This protein binds this small molecule.
Small molecule (SMILES): Cc1cc(CCCCCOc2ccc(C3=N[C@@H](C)CO3)cc2)on1

Binding-site contacts:
Ligand atom C5B contacts residue MET224 of chain 26.A at 3.2 Å (hydrophobic).
Ligand atom C4B contacts residue PHE186 of chain 26.A at 3.9 Å (hydrophobic).
Ligand atom CM1 contacts residue SER175 of chain 26.A at 3.9 Å.
Ligand atom C1B contacts residue VAL188 of chain 26.A at 3.7 Å (hydrophobic).
Ligand atom C3C contacts residue TYR128 of chain 26.A at 3.3 Å (hydrophobic).
Ligand atom O1A contacts residue PHE186 of chain 26.A at 3.2 Å.
Ligand atom C2C contacts residue TYR197 of chain 26.A at 3.8 Å (hydrophobic).
Ligand atom C4C contacts residue VAL191 of chain 26.A at 3.3 Å (hydrophobic).
Ligand atom C3 contacts residue ASN219 of chain 26.A at 3.9 Å.
Ligand atom CM1 contacts residue VAL176 of chain 26.A at 3.4 Å (hydrophobic).
Ligand atom C6B contacts residue TYR128 of chain 26.A at 3.4 Å (hydrophobic).
Ligand atom CM1 contacts residue LEU14 of chain 27.C at 3.3 Å (hydrophobic).
Ligand atom C5C contacts residue VAL191 of chain 26.A at 3.7 Å (hydrophobic).
Ligand atom C6B contacts residue MET224 of chain 26.A at 3.6 Å (hydrophobic).
Ligand atom C1C contacts residue LEU106 of chain 26.A at 3.6 Å (hydrophobic).
Ligand atom C2A contacts residue PHE186 of chain 26.A at 3.6 Å (hydrophobic).
Ligand atom C5A contacts residue PHE186 of chain 26.A at 3.7 Å (hydrophobic).
Ligand atom O1 contacts residue ASN219 of chain 26.A at 3.9 Å.
Ligand atom C4C contacts residue TYR197 of chain 26.A at 4.0 Å (hydrophobic).
Ligand atom N3A contacts residue ALA24 of chain 26.C at 3.9 Å.
Ligand atom CM1 contacts residue PRO174 of chain 26.A at 3.8 Å (hydrophobic).
Ligand atom C3B contacts residue TYR152 of chain 26.A at 3.6 Å (hydrophobic).
Ligand atom N2 contacts residue ASN219 of chain 26.A at 3.0 Å (h-bond).
Ligand atom C4 contacts residue TYR197 of chain 26.A at 3.9 Å (hydrophobic).
Ligand atom C5 contacts residue LEU106 of chain 26.A at 3.8 Å (hydrophobic).
Ligand atom C5A contacts residue VAL176 of chain 26.A at 3.8 Å (hydrophobic).
Ligand atom C2B contacts residue VAL188 of chain 26.A at 3.3 Å (hydrophobic).
Ligand atom C6B contacts residue ILE104 of chain 26.A at 3.6 Å (hydrophobic).
Ligand atom C5B contacts residue PHE186 of chain 26.A at 3.9 Å (hydrophobic).
Ligand atom C4 contacts residue PHE124 of chain 26.A at 3.9 Å (hydrophobic).
Ligand atom C4B contacts residue TYR152 of chain 26.A at 4.0 Å (hydrophobic).
Ligand atom C4 contacts residue LEU106 of chain 26.A at 3.6 Å (hydrophobic).
Ligand atom C1B contacts residue TYR128 of chain 26.A at 3.7 Å (hydrophobic).
Ligand atom N3A contacts residue PRO174 of chain 26.A at 3.9 Å.
Ligand atom C3B contacts residue VAL188 of chain 26.A at 3.5 Å (hydrophobic).
Ligand atom C2A contacts residue TYR152 of chain 26.A at 3.8 Å (hydrophobic).
Ligand atom O1B contacts residue TYR128 of chain 26.A at 3.4 Å (h-bond).
Ligand atom C1B contacts residue ILE104 of chain 26.A at 4.0 Å (hydrophobic).
Ligand atom C4A contacts residue PRO174 of chain 26.A at 3.4 Å (hydrophobic).
Ligand atom N3A contacts residue TYR152 of chain 26.A at 3.6 Å.

Sequence of chain 27.C:
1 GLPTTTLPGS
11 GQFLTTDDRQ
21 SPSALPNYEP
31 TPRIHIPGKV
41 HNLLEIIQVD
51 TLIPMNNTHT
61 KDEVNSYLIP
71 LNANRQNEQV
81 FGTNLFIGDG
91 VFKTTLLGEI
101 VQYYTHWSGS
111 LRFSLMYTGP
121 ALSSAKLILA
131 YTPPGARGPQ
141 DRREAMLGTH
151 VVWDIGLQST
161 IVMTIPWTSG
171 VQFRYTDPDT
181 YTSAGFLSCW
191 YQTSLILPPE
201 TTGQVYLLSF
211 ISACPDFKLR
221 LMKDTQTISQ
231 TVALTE

Sequence of chain 26.C:
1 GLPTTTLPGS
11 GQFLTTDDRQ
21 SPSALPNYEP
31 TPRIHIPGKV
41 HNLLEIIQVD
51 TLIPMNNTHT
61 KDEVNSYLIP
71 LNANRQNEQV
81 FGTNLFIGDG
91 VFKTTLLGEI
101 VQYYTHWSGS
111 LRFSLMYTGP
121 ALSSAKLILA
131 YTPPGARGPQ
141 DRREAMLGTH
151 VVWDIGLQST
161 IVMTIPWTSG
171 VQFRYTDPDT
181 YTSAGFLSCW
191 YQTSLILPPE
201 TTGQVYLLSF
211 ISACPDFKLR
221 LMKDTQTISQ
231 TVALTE

Sequence of chain 26.A:
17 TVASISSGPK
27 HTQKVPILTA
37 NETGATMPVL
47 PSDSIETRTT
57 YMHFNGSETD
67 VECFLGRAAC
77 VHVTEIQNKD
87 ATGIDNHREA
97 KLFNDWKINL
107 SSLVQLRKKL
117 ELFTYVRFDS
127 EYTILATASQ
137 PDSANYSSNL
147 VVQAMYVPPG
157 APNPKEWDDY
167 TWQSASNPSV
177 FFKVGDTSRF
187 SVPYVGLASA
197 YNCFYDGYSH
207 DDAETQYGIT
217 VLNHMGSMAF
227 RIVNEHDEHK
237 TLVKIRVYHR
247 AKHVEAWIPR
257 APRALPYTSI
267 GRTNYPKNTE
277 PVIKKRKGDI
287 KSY